This protein binds this small molecule.
Small molecule (SMILES): CC(=O)N[C@H]1[C@H](O[C@H]2[C@H](O)[C@@H](NC(C)=O)CO[C@@H]2CO)O[C@H](CO)[C@@H](O)[C@@H]1O

Sequence of chain 1.C:
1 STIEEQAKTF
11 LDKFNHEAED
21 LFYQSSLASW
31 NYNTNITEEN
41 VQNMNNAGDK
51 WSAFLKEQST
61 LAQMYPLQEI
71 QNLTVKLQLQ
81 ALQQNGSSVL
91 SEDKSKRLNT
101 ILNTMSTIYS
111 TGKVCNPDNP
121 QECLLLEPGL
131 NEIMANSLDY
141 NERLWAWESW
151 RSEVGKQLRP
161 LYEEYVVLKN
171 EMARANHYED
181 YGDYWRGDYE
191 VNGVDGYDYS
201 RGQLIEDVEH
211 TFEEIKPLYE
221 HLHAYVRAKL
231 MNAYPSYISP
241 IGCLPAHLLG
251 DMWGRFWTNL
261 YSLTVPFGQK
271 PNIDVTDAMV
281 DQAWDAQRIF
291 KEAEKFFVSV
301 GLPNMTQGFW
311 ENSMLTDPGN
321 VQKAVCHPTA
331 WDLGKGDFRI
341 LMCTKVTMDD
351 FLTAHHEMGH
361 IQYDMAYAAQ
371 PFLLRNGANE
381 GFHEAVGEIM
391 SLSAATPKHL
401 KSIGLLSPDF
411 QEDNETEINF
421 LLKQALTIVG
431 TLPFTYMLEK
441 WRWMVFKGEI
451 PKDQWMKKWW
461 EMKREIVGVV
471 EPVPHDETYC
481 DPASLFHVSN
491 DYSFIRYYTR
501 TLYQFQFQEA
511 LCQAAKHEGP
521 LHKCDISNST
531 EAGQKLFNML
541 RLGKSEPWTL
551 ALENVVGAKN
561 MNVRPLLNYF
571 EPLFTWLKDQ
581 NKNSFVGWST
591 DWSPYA

Binding-site contacts:
Ligand atom C1 contacts residue LYS8 of chain 1.C at 4.2 Å.
Ligand atom C7 contacts residue ASN72 of chain 1.C at 3.3 Å.
Ligand atom C2 contacts residue ASN72 of chain 1.C at 2.5 Å.
Ligand atom O5 contacts residue VAL75 of chain 1.C at 4.2 Å.
Ligand atom O5 contacts residue ASN72 of chain 1.C at 2.3 Å (h-bond).
Ligand atom C1 contacts residue VAL75 of chain 1.C at 4.4 Å (hydrophobic).
Ligand atom O7 contacts residue ASN72 of chain 1.C at 3.2 Å (h-bond).
Ligand atom C5 contacts residue ASN72 of chain 1.C at 3.6 Å.
Ligand atom C3 contacts residue ASN72 of chain 1.C at 3.8 Å.
Ligand atom C4 contacts residue ASN72 of chain 1.C at 4.2 Å.
Ligand atom C6 contacts residue LYS8 of chain 1.C at 4.3 Å.
Ligand atom O6 contacts residue LYS8 of chain 1.C at 3.3 Å (salt-bridge).
Ligand atom C8 contacts residue ASN72 of chain 1.C at 4.2 Å.
Ligand atom C5 contacts residue LYS8 of chain 1.C at 4.5 Å.
Ligand atom O5 contacts residue LYS8 of chain 1.C at 3.5 Å.
Ligand atom C1 contacts residue ASN72 of chain 1.C at 1.4 Å.
Ligand atom N2 contacts residue ASN72 of chain 1.C at 3.0 Å (h-bond).